A small-molecule ligand and the protein it binds are described below.
Small molecule (SMILES): O=C(O)c1ccccc1S

Sequence of chain 1.A:
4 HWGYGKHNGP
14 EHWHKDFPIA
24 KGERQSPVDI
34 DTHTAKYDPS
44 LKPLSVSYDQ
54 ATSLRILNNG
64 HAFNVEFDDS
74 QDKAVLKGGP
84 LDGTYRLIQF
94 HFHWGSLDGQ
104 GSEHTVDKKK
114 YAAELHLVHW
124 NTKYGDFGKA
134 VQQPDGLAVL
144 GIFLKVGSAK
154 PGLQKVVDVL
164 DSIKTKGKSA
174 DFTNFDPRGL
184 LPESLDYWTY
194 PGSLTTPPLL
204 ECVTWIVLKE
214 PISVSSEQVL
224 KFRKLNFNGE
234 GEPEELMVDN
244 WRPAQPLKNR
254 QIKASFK

Binding-site contacts:
Ligand atom CG1 contacts residue THR199 of chain 1.A at 4.2 Å.
Ligand atom CD1 contacts residue LEU197 of chain 1.A at 4.5 Å (hydrophobic).
Ligand atom OD1 contacts residue HIS94 of chain 1.A at 3.0 Å.
Ligand atom SD contacts residue GLN92 of chain 1.A at 3.9 Å.
Ligand atom CD2 contacts residue PRO201 of chain 1.A at 3.8 Å (hydrophobic).
Ligand atom SD contacts residue LEU197 of chain 1.A at 4.3 Å.
Ligand atom SD contacts residue HIS94 of chain 1.A at 4.1 Å.
Ligand atom CZ contacts residue LEU197 of chain 1.A at 4.0 Å (hydrophobic).
Ligand atom CG contacts residue THR198 of chain 1.A at 4.2 Å.
Ligand atom OD2 contacts residue THR198 of chain 1.A at 3.0 Å (h-bond).
Ligand atom CG contacts residue ZN1 of chain 1.B at 4.4 Å.
Ligand atom OD2 contacts residue THR199 of chain 1.A at 3.0 Å (h-bond).
Ligand atom CD2 contacts residue PRO200 of chain 1.A at 3.2 Å (hydrophobic).
Ligand atom CE1 contacts residue THR199 of chain 1.A at 4.2 Å.
Ligand atom CE2 contacts residue THR199 of chain 1.A at 2.2 Å.
Ligand atom CG1 contacts residue LEU197 of chain 1.A at 4.3 Å (hydrophobic).
Ligand atom OD2 contacts residue LEU197 of chain 1.A at 3.5 Å.
Ligand atom OD1 contacts residue LEU197 of chain 1.A at 4.2 Å.
Ligand atom CZ contacts residue THR199 of chain 1.A at 3.0 Å.
Ligand atom CG1 contacts residue PRO200 of chain 1.A at 4.3 Å (hydrophobic).
Ligand atom CG contacts residue LEU197 of chain 1.A at 3.8 Å (hydrophobic).
Ligand atom CE1 contacts residue LEU197 of chain 1.A at 4.2 Å (hydrophobic).
Ligand atom OD2 contacts residue ZN1 of chain 1.B at 4.4 Å.
Ligand atom CE2 contacts residue LEU197 of chain 1.A at 4.0 Å (hydrophobic).
Ligand atom CG contacts residue THR199 of chain 1.A at 3.3 Å.
Ligand atom OD1 contacts residue ZN1 of chain 1.B at 3.7 Å.
Ligand atom OD1 contacts residue THR199 of chain 1.A at 4.5 Å.
Ligand atom CG1 contacts residue PRO201 of chain 1.A at 4.3 Å (hydrophobic).
Ligand atom CE2 contacts residue PRO200 of chain 1.A at 3.8 Å (hydrophobic).
Ligand atom CG contacts residue HIS94 of chain 1.A at 4.2 Å.
Ligand atom OD1 contacts residue VAL121 of chain 1.A at 4.4 Å.
Ligand atom CD2 contacts residue LEU197 of chain 1.A at 4.1 Å (hydrophobic).
Ligand atom CD2 contacts residue THR199 of chain 1.A at 3.0 Å.
Ligand atom SD contacts residue VAL121 of chain 1.A at 3.9 Å.